Sequence of chain 1.A:
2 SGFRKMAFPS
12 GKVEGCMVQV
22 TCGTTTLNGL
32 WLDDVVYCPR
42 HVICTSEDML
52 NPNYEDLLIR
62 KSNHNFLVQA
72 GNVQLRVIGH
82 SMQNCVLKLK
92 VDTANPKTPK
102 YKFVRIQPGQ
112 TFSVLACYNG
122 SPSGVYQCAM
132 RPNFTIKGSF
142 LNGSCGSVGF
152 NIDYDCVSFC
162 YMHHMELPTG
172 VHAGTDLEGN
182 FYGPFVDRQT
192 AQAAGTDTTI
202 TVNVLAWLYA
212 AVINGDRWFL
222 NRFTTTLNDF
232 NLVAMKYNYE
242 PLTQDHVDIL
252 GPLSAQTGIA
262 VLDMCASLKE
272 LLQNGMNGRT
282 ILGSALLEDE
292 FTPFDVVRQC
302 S

The small molecule below binds the protein below.
Small molecule (SMILES): CC(C)(C)NC(=O)N[C@H](C(=O)N1C[C@H]2[C@@H]([C@H]1C(=O)N[C@@H](CC1CCC1)[C@@H](O)C(N)=O)C2(C)C)C(C)(C)C

Binding-site contacts:
Ligand atom C19 contacts residue GLN190 of chain 1.A at 3.8 Å.
Ligand atom C17 contacts residue MET166 of chain 1.A at 3.6 Å (hydrophobic).
Ligand atom C33 contacts residue GLN193 of chain 1.A at 3.6 Å.
Ligand atom O34 contacts residue GLN190 of chain 1.A at 3.8 Å.
Ligand atom C03 contacts residue HIS42 of chain 1.A at 3.8 Å.
Ligand atom O01 contacts residue GLY144 of chain 1.A at 2.8 Å (h-bond).
Ligand atom C02 contacts residue GLY144 of chain 1.A at 3.6 Å.
Ligand atom C10 contacts residue GLU167 of chain 1.A at 3.8 Å.
Ligand atom C14 contacts residue HIS42 of chain 1.A at 3.8 Å.
Ligand atom C28 contacts residue GLU167 of chain 1.A at 3.6 Å.
Ligand atom N29 contacts residue GLU167 of chain 1.A at 3.1 Å (salt-bridge).
Ligand atom O04 contacts residue HIS42 of chain 1.A at 2.6 Å (h-bond).
Ligand atom O04 contacts residue CYS146 of chain 1.A at 2.6 Å (h-bond).
Ligand atom N37 contacts residue GLY144 of chain 1.A at 3.7 Å.
Ligand atom N27 contacts residue GLU167 of chain 1.A at 3.0 Å (salt-bridge).
Ligand atom C06 contacts residue CYS146 of chain 1.A at 3.1 Å (hydrophobic).
Ligand atom C13 contacts residue HIS165 of chain 1.A at 3.6 Å.
Ligand atom C31 contacts residue THR191 of chain 1.A at 3.1 Å.
Ligand atom C18 contacts residue ASP188 of chain 1.A at 3.5 Å.
Ligand atom N11 contacts residue HIS42 of chain 1.A at 3.9 Å.
Ligand atom C12 contacts residue HIS165 of chain 1.A at 3.7 Å.
Ligand atom C02 contacts residue CYS146 of chain 1.A at 2.8 Å (hydrophobic).
Ligand atom C31 contacts residue MET166 of chain 1.A at 3.5 Å (hydrophobic).
Ligand atom N37 contacts residue ASN143 of chain 1.A at 3.3 Å (h-bond).
Ligand atom C30 contacts residue THR191 of chain 1.A at 3.9 Å.
Ligand atom N11 contacts residue CYS146 of chain 1.A at 3.0 Å (h-bond).
Ligand atom C18 contacts residue ARG189 of chain 1.A at 3.9 Å.
Ligand atom C08 contacts residue ASN143 of chain 1.A at 3.9 Å.
Ligand atom C03 contacts residue CYS146 of chain 1.A at 1.9 Å (hydrophobic).
Ligand atom C14 contacts residue MET50 of chain 1.A at 3.8 Å (hydrophobic).
Ligand atom O35 contacts residue GLU167 of chain 1.A at 3.2 Å (salt-bridge).
Ligand atom O01 contacts residue SER145 of chain 1.A at 3.2 Å (h-bond).
Ligand atom C32 contacts residue THR191 of chain 1.A at 3.5 Å.
Ligand atom O01 contacts residue CYS146 of chain 1.A at 3.0 Å (h-bond).
Ligand atom C15 contacts residue MET50 of chain 1.A at 3.3 Å (hydrophobic).
Ligand atom O35 contacts residue MET166 of chain 1.A at 3.6 Å.
Ligand atom C31 contacts residue GLN193 of chain 1.A at 3.6 Å.
Ligand atom N11 contacts residue HIS165 of chain 1.A at 2.9 Å (h-bond).
Ligand atom O01 contacts residue ASN143 of chain 1.A at 3.9 Å.
Ligand atom C05 contacts residue CYS146 of chain 1.A at 2.7 Å (hydrophobic).